Sequence of chain 1.CB:
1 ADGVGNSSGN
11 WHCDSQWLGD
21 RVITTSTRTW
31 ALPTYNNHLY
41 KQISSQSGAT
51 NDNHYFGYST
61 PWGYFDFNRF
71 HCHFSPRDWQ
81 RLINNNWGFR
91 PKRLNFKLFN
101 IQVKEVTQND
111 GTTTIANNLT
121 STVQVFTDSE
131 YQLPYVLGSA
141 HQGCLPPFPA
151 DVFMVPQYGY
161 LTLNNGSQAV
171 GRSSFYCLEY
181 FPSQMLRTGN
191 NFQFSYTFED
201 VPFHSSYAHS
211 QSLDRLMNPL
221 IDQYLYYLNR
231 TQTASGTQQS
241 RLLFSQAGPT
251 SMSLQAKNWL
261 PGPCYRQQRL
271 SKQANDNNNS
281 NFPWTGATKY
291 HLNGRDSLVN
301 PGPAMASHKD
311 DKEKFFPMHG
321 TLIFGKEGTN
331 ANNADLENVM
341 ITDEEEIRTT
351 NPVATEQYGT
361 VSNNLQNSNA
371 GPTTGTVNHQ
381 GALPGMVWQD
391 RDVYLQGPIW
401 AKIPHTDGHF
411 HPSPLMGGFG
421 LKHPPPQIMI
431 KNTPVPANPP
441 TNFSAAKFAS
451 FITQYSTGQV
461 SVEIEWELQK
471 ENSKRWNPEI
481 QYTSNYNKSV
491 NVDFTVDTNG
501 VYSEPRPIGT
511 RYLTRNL

Sequence of chain 1.Z:
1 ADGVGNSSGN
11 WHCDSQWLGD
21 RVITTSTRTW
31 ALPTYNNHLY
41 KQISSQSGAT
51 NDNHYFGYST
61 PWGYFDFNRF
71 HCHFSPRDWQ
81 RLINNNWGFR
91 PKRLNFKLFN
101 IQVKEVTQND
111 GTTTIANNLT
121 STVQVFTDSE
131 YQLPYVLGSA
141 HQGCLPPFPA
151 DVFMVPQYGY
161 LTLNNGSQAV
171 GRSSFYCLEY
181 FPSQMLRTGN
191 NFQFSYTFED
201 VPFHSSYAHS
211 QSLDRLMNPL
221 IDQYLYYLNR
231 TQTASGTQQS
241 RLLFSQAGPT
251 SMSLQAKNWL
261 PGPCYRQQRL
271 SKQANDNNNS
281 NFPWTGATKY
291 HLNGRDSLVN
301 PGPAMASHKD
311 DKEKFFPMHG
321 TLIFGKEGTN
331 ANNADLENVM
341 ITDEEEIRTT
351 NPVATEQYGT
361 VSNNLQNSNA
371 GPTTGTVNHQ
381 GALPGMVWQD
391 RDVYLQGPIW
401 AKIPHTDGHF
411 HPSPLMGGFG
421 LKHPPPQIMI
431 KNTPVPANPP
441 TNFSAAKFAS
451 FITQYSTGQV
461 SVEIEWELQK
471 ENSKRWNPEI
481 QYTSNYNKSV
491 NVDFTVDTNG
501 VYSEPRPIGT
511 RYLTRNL

The protein below binds the small molecule below.
Small molecule (SMILES): Nc1ncnc2c1ncn2[C@H]1C[C@H](O)[C@@H](COP(=O)(O)O)O1

Binding-site contacts:
Ligand atom O4' contacts residue PRO202 of chain 1.CB at 4.4 Å.
Ligand atom C8 contacts residue PRO202 of chain 1.CB at 4.4 Å (hydrophobic).
Ligand atom N7 contacts residue HIS411 of chain 1.CB at 3.7 Å.
Ligand atom C8 contacts residue HIS411 of chain 1.CB at 3.4 Å.
Ligand atom C2 contacts residue PRO412 of chain 1.CB at 4.2 Å (hydrophobic).
Ligand atom N6 contacts residue VAL201 of chain 1.CB at 4.5 Å.
Ligand atom N6 contacts residue SER413 of chain 1.CB at 3.6 Å.
Ligand atom C4 contacts residue PRO202 of chain 1.CB at 4.0 Å (hydrophobic).
Ligand atom N1 contacts residue PRO412 of chain 1.CB at 3.7 Å.
Ligand atom C2 contacts residue GLY420 of chain 1.CB at 3.8 Å.
Ligand atom C6 contacts residue SER413 of chain 1.CB at 4.4 Å.
Ligand atom N9 contacts residue PRO412 of chain 1.CB at 4.4 Å.
Ligand atom O5' contacts residue PRO202 of chain 1.CB at 4.1 Å.
Ligand atom C6 contacts residue GLY420 of chain 1.CB at 4.3 Å.
Ligand atom C6 contacts residue PRO202 of chain 1.CB at 4.0 Å (hydrophobic).
Ligand atom N1 contacts residue VAL201 of chain 1.CB at 4.0 Å.
Ligand atom N6 contacts residue PRO412 of chain 1.CB at 3.6 Å.
Ligand atom C2 contacts residue PRO202 of chain 1.CB at 4.0 Å (hydrophobic).
Ligand atom P contacts residue PRO202 of chain 1.CB at 4.4 Å.
Ligand atom C4 contacts residue PRO412 of chain 1.CB at 4.1 Å (hydrophobic).
Ligand atom C5 contacts residue PRO412 of chain 1.CB at 4.1 Å (hydrophobic).
Ligand atom N7 contacts residue SER413 of chain 1.CB at 4.3 Å.
Ligand atom C6 contacts residue VAL201 of chain 1.CB at 4.5 Å (hydrophobic).
Ligand atom N1 contacts residue PRO202 of chain 1.CB at 4.0 Å.
Ligand atom N1 contacts residue GLY420 of chain 1.CB at 3.2 Å (h-bond).
Ligand atom O3P contacts residue PRO202 of chain 1.CB at 4.1 Å.
Ligand atom O3' contacts residue HIS409 of chain 1.Z at 4.4 Å.
Ligand atom N3 contacts residue PRO412 of chain 1.CB at 4.0 Å.
Ligand atom N7 contacts residue PRO202 of chain 1.CB at 4.2 Å.
Ligand atom N9 contacts residue PRO202 of chain 1.CB at 4.3 Å.
Ligand atom N3 contacts residue PRO202 of chain 1.CB at 4.2 Å.
Ligand atom C5' contacts residue PRO202 of chain 1.CB at 4.2 Å (hydrophobic).
Ligand atom N9 contacts residue HIS411 of chain 1.CB at 4.5 Å.
Ligand atom C2' contacts residue HIS411 of chain 1.CB at 4.3 Å.
Ligand atom O1P contacts residue PRO202 of chain 1.CB at 4.1 Å.
Ligand atom C5 contacts residue PRO202 of chain 1.CB at 3.9 Å (hydrophobic).
Ligand atom C6 contacts residue PRO412 of chain 1.CB at 3.6 Å (hydrophobic).
Ligand atom N6 contacts residue GLY420 of chain 1.CB at 3.6 Å.